This protein binds this small molecule.
Small molecule (SMILES): CC(=O)N[C@H]1[C@H](O[C@H]2[C@H](O)[C@@H](NC(C)=O)CO[C@@H]2CO)O[C@H](CO)[C@@H](O)[C@@H]1O

Sequence of chain 1.B:
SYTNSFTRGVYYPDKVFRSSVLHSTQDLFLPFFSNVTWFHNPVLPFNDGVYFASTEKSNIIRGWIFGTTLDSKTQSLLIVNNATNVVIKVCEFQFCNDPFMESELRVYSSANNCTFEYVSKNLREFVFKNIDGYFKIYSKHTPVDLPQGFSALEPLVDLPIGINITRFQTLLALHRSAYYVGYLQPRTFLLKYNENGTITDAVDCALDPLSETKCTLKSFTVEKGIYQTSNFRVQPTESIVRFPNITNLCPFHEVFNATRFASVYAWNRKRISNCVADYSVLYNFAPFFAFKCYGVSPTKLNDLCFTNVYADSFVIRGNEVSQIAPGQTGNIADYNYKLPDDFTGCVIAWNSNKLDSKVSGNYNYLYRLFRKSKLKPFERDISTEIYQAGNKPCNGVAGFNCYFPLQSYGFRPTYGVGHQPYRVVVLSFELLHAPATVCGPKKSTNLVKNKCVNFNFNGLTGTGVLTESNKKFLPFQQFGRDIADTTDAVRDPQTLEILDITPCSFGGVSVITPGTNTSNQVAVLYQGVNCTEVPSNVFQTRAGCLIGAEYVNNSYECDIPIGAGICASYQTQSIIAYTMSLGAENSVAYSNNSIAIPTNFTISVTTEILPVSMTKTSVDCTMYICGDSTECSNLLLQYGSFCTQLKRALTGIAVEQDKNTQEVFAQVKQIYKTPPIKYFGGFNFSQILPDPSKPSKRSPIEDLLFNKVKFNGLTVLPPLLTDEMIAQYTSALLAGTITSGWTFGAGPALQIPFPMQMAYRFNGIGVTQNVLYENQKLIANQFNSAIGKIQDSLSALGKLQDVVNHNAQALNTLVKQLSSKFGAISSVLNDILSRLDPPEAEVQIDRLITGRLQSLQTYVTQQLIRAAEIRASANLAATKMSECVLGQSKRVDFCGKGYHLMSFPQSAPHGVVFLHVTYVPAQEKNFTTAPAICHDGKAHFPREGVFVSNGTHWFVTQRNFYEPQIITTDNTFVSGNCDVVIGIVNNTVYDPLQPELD

Binding-site contacts:
Ligand atom C5 contacts residue ASN799 of chain 1.B at 3.6 Å.
Ligand atom O6 contacts residue GLN802 of chain 1.B at 3.7 Å.
Ligand atom C4 contacts residue ASN799 of chain 1.B at 4.2 Å.
Ligand atom C3 contacts residue SER801 of chain 1.B at 4.4 Å.
Ligand atom O5 contacts residue ASN799 of chain 1.B at 2.3 Å (h-bond).
Ligand atom C1 contacts residue SER801 of chain 1.B at 3.2 Å.
Ligand atom C2 contacts residue SER801 of chain 1.B at 4.3 Å.
Ligand atom C3 contacts residue ASN799 of chain 1.B at 3.8 Å.
Ligand atom N2 contacts residue ASN799 of chain 1.B at 3.0 Å (h-bond).
Ligand atom C1 contacts residue ASN799 of chain 1.B at 1.4 Å.
Ligand atom C2 contacts residue ASN799 of chain 1.B at 2.5 Å.
Ligand atom O5 contacts residue SER801 of chain 1.B at 3.7 Å.
Ligand atom C8 contacts residue ASN799 of chain 1.B at 4.1 Å.
Ligand atom C5 contacts residue SER801 of chain 1.B at 3.9 Å.
Ligand atom O6 contacts residue GLN933 of chain 1.B at 4.3 Å.
Ligand atom O7 contacts residue ASN799 of chain 1.B at 4.3 Å.
Ligand atom C7 contacts residue ASN799 of chain 1.B at 3.8 Å.